A small-molecule ligand and the protein it binds are described below.
Small molecule (SMILES): Cc1nc(Nc2ncc(C(=O)Nc3c(C)cccc3Cl)s2)cc(N2CCN(CCO)CC2)n1

Binding-site contacts:
Ligand atom CL contacts residue LYS49 of chain 1.A at 3.4 Å.
Ligand atom N2 contacts residue THR93 of chain 1.A at 2.8 Å (h-bond).
Ligand atom N1 contacts residue ALA47 of chain 1.A at 3.8 Å.
Ligand atom C14 contacts residue LEU26 of chain 1.A at 3.8 Å (hydrophobic).
Ligand atom C12 contacts residue PHE95 of chain 1.A at 3.8 Å (hydrophobic).
Ligand atom N contacts residue PHE95 of chain 1.A at 3.5 Å.
Ligand atom C1 contacts residue GLU94 of chain 1.A at 3.5 Å.
Ligand atom C18 contacts residue TYR98 of chain 1.A at 3.7 Å (hydrophobic).
Ligand atom CL contacts residue VAL48 of chain 1.A at 3.7 Å.
Ligand atom C18 contacts residue THR97 of chain 1.A at 3.0 Å.
Ligand atom N1 contacts residue PHE95 of chain 1.A at 3.8 Å.
Ligand atom C19 contacts residue THR97 of chain 1.A at 3.0 Å.
Ligand atom C12 contacts residue MET96 of chain 1.A at 3.3 Å (hydrophobic).
Ligand atom C11 contacts residue MET96 of chain 1.A at 3.5 Å (hydrophobic).
Ligand atom C11 contacts residue GLY99 of chain 1.A at 3.8 Å.
Ligand atom CL contacts residue ILE91 of chain 1.A at 3.2 Å.
Ligand atom C2 contacts residue ALA47 of chain 1.A at 3.5 Å (hydrophobic).
Ligand atom C1 contacts residue LEU148 of chain 1.A at 3.4 Å (hydrophobic).
Ligand atom C1 contacts residue ALA47 of chain 1.A at 3.4 Å (hydrophobic).
Ligand atom C6 contacts residue ILE91 of chain 1.A at 3.5 Å (hydrophobic).
Ligand atom N4 contacts residue LEU26 of chain 1.A at 3.7 Å.
Ligand atom C2 contacts residue LEU148 of chain 1.A at 3.6 Å (hydrophobic).
Ligand atom N1 contacts residue LEU148 of chain 1.A at 3.8 Å.
Ligand atom C4 contacts residue THR93 of chain 1.A at 3.4 Å.
Ligand atom C13 contacts residue GLY99 of chain 1.A at 3.8 Å.
Ligand atom C11 contacts residue PHE95 of chain 1.A at 3.9 Å (hydrophobic).
Ligand atom C6 contacts residue LYS49 of chain 1.A at 3.8 Å.
Ligand atom C7 contacts residue GLU64 of chain 1.A at 3.1 Å.
Ligand atom C7 contacts residue MET68 of chain 1.A at 3.5 Å (hydrophobic).
Ligand atom C11 contacts residue LEU26 of chain 1.A at 3.8 Å (hydrophobic).
Ligand atom C10 contacts residue ALA158 of chain 1.A at 3.3 Å (hydrophobic).
Ligand atom C10 contacts residue VAL77 of chain 1.A at 3.4 Å (hydrophobic).
Ligand atom C8 contacts residue GLU64 of chain 1.A at 3.3 Å.
Ligand atom N contacts residue MET96 of chain 1.A at 2.9 Å (h-bond).
Ligand atom N1 contacts residue MET96 of chain 1.A at 2.9 Å (h-bond).
Ligand atom C contacts residue MET96 of chain 1.A at 3.8 Å (hydrophobic).
Ligand atom C12 contacts residue GLY99 of chain 1.A at 3.5 Å.
Ligand atom C1 contacts residue MET96 of chain 1.A at 3.9 Å (hydrophobic).
Ligand atom C15 contacts residue LEU26 of chain 1.A at 3.7 Å (hydrophobic).
Ligand atom C5 contacts residue THR93 of chain 1.A at 3.6 Å.

Sequence of chain 1.A:
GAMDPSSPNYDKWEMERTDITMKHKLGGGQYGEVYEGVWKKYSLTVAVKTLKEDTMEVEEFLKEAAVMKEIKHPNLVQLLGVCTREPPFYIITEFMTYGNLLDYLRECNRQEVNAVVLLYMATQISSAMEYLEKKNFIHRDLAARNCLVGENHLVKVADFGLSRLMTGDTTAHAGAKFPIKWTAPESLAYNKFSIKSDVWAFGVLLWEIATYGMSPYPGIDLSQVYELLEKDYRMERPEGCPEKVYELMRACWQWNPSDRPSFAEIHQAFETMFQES